This small molecule binds to this protein.
Small molecule (SMILES): CC(C)CCC[C@@H](C)[C@H]1CC[C@H]2[C@@H]3CC=C4C[C@@H](O)CC[C@]4(C)[C@H]3CC[C@]12C

Sequence of chain 1.A:
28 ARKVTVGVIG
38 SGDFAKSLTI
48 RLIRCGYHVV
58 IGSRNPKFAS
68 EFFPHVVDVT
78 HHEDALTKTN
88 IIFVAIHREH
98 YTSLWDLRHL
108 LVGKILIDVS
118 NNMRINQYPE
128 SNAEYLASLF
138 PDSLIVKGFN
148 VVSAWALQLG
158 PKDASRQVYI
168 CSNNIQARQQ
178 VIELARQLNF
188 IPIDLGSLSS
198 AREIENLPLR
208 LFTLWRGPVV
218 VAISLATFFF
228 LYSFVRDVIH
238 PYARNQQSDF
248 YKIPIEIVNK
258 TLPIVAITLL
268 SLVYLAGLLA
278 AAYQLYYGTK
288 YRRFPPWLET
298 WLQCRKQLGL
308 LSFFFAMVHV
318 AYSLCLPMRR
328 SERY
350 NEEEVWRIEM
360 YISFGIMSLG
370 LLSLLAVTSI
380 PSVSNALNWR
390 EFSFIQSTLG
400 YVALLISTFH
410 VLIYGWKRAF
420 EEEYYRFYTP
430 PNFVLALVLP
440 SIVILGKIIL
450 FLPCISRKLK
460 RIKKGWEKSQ

Binding-site contacts:
Ligand atom C22 contacts residue VAL218 of chain 1.A at 4.3 Å (hydrophobic).
Ligand atom C27 contacts residue VAL218 of chain 1.A at 3.8 Å (hydrophobic).
Ligand atom C18 contacts residue TRP298 of chain 1.A at 3.8 Å (hydrophobic).
Ligand atom C26 contacts residue PRO215 of chain 1.A at 3.8 Å (hydrophobic).
Ligand atom C18 contacts residue TRP294 of chain 1.A at 3.5 Å (hydrophobic).
Ligand atom C26 contacts residue GLY214 of chain 1.A at 3.7 Å.
Ligand atom C6 contacts residue TRP294 of chain 1.A at 4.4 Å (hydrophobic).
Ligand atom C27 contacts residue LEU305 of chain 1.A at 3.6 Å (hydrophobic).
Ligand atom C15 contacts residue TRP294 of chain 1.A at 4.0 Å (hydrophobic).
Ligand atom C25 contacts residue VAL218 of chain 1.A at 4.5 Å (hydrophobic).
Ligand atom C7 contacts residue TRP294 of chain 1.A at 4.3 Å (hydrophobic).
Ligand atom C24 contacts residue VAL218 of chain 1.A at 4.4 Å (hydrophobic).
Ligand atom C25 contacts residue CYS301 of chain 1.A at 3.6 Å (hydrophobic).
Ligand atom C19 contacts residue TRP294 of chain 1.A at 3.9 Å (hydrophobic).
Ligand atom C8 contacts residue TRP294 of chain 1.A at 4.2 Å (hydrophobic).
Ligand atom C27 contacts residue CYS301 of chain 1.A at 4.1 Å (hydrophobic).
Ligand atom C23 contacts residue TRP298 of chain 1.A at 4.3 Å (hydrophobic).
Ligand atom C26 contacts residue CYS301 of chain 1.A at 3.5 Å (hydrophobic).